This small molecule binds to this protein.
Small molecule (SMILES): CC(=O)N[C@@H]1[C@@H](O[C@@H]2O[C@H](CO)[C@H](O)[C@H](O[C@]3(C(=O)O)C[C@H](O)[C@@H](NC(C)=O)[C@H]([C@H](O)[C@H](O)CO)O3)[C@H]2O)[C@H](O)[C@@H](CO[C@]2(C(=O)O)C[C@H](O)[C@@H](NC(C)=O)[C@H]([C@H](O)[C@H](O)CO)O2)O[C@H]1O

Sequence of chain 24.B:
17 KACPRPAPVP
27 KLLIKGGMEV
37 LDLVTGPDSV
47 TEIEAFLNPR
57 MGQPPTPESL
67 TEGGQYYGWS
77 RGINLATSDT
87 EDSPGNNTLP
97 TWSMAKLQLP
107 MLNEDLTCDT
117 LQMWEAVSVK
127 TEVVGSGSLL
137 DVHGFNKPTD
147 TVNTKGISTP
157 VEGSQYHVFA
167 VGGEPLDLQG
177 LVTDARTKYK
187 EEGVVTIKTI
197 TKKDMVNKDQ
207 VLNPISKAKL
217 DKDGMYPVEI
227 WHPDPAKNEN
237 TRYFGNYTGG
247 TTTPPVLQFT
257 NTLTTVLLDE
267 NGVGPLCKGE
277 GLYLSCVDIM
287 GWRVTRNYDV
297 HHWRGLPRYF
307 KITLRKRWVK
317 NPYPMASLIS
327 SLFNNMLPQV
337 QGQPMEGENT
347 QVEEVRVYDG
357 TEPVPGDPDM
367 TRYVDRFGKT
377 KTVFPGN

Sequence of chain 24.C:
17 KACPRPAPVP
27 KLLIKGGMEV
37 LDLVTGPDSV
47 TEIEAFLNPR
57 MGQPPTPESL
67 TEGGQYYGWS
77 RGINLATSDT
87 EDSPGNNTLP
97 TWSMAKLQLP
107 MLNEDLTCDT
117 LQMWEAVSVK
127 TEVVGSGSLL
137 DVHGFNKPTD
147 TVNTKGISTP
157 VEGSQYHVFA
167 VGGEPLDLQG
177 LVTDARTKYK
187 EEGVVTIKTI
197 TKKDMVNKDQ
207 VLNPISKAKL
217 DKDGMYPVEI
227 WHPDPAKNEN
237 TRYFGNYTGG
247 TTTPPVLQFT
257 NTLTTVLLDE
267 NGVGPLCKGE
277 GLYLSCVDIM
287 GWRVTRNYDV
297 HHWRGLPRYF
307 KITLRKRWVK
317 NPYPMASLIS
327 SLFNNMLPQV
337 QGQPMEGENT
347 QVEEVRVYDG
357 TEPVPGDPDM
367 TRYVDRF

Binding-site contacts:
Ligand atom O3 contacts residue GLY78 of chain 24.B at 3.4 Å.
Ligand atom O4 contacts residue ASN80 of chain 24.B at 4.2 Å.
Ligand atom C4 contacts residue TYR72 of chain 24.B at 4.1 Å (hydrophobic).
Ligand atom C11 contacts residue TYR72 of chain 24.B at 4.0 Å (hydrophobic).
Ligand atom C5 contacts residue TYR72 of chain 24.B at 3.9 Å (hydrophobic).
Ligand atom C10 contacts residue TYR72 of chain 24.B at 4.1 Å (hydrophobic).
Ligand atom C3 contacts residue ARG77 of chain 24.B at 3.9 Å.
Ligand atom O1B contacts residue TYR72 of chain 24.B at 4.2 Å.
Ligand atom O4 contacts residue VAL296 of chain 24.B at 4.0 Å.
Ligand atom O1A contacts residue TYR72 of chain 24.B at 3.4 Å.
Ligand atom O4 contacts residue GLY78 of chain 24.B at 3.0 Å.
Ligand atom C1 contacts residue TYR72 of chain 24.B at 4.1 Å (hydrophobic).
Ligand atom C3 contacts residue GLY78 of chain 24.B at 4.1 Å.
Ligand atom C4 contacts residue GLY78 of chain 24.B at 3.6 Å.
Ligand atom O4 contacts residue THR291 of chain 24.B at 3.1 Å.
Ligand atom C3 contacts residue VAL296 of chain 24.B at 3.5 Å (hydrophobic).
Ligand atom C1 contacts residue ARG77 of chain 24.B at 3.4 Å.
Ligand atom O6 contacts residue ASN93 of chain 24.B at 3.2 Å (h-bond).
Ligand atom C11 contacts residue ASP85 of chain 24.C at 4.0 Å.
Ligand atom C6 contacts residue TYR72 of chain 24.B at 4.0 Å (hydrophobic).
Ligand atom O1A contacts residue ARG77 of chain 24.B at 2.9 Å (salt-bridge).
Ligand atom C4 contacts residue ARG77 of chain 24.B at 4.0 Å.
Ligand atom N5 contacts residue TYR72 of chain 24.B at 3.1 Å (h-bond).
Ligand atom O4 contacts residue HIS298 of chain 24.B at 2.9 Å (h-bond).
Ligand atom O8 contacts residue TYR72 of chain 24.B at 3.4 Å (h-bond).
Ligand atom O1B contacts residue ASN80 of chain 24.B at 4.3 Å.
Ligand atom C4 contacts residue HIS298 of chain 24.B at 3.4 Å.
Ligand atom O3 contacts residue VAL296 of chain 24.B at 4.0 Å.
Ligand atom C8 contacts residue ARG77 of chain 24.B at 4.3 Å.
Ligand atom O8 contacts residue ARG77 of chain 24.B at 3.4 Å (salt-bridge).
Ligand atom C3 contacts residue HIS298 of chain 24.B at 3.4 Å.
Ligand atom O4 contacts residue ILE79 of chain 24.B at 3.6 Å (h-bond).
Ligand atom C6 contacts residue ASN93 of chain 24.B at 3.2 Å.
Ligand atom C3 contacts residue GLY78 of chain 24.B at 3.9 Å.
Ligand atom C5 contacts residue ASN93 of chain 24.B at 4.3 Å.
Ligand atom C7 contacts residue TYR72 of chain 24.B at 4.3 Å (hydrophobic).
Ligand atom C2 contacts residue GLY78 of chain 24.B at 4.1 Å.
Ligand atom O1B contacts residue ARG77 of chain 24.B at 3.1 Å (salt-bridge).
Ligand atom O1B contacts residue SER89 of chain 24.B at 4.1 Å.
Ligand atom O1A contacts residue GLY78 of chain 24.B at 4.0 Å.